This small molecule binds to this protein.
Small molecule (SMILES): CC(=O)N[C@@H]1[C@@H](O)[C@H](O)[C@@H](CO)O[C@H]1O

Sequence of chain 1.B:
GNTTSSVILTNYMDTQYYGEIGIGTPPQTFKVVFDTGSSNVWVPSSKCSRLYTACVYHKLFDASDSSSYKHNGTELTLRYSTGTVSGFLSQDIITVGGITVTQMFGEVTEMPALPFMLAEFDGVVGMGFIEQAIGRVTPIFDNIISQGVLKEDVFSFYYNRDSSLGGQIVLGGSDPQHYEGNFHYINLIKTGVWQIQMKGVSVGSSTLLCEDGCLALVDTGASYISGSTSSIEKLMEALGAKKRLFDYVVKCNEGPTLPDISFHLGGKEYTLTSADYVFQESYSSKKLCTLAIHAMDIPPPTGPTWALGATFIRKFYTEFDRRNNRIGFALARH

Binding-site contacts:
Ligand atom C5 contacts residue ASN75 of chain 1.B at 3.7 Å.
Ligand atom C8 contacts residue ASN75 of chain 1.B at 3.3 Å.
Ligand atom O6 contacts residue VAL140 of chain 1.B at 4.5 Å.
Ligand atom O7 contacts residue ASN75 of chain 1.B at 3.8 Å.
Ligand atom C8 contacts residue THR77 of chain 1.B at 4.0 Å.
Ligand atom N2 contacts residue ASN75 of chain 1.B at 3.0 Å (h-bond).
Ligand atom O6 contacts residue LEU92 of chain 1.B at 4.5 Å.
Ligand atom C2 contacts residue THR77 of chain 1.B at 3.9 Å.
Ligand atom N2 contacts residue THR77 of chain 1.B at 3.1 Å (h-bond).
Ligand atom C3 contacts residue THR77 of chain 1.B at 4.4 Å.
Ligand atom O5 contacts residue ASN75 of chain 1.B at 2.4 Å (h-bond).
Ligand atom C1 contacts residue ASN75 of chain 1.B at 1.4 Å.
Ligand atom O5 contacts residue LEU92 of chain 1.B at 4.4 Å.
Ligand atom C1 contacts residue THR77 of chain 1.B at 3.8 Å.
Ligand atom O5 contacts residue MET107 of chain 1.B at 4.0 Å.
Ligand atom C7 contacts residue ASN75 of chain 1.B at 3.6 Å.
Ligand atom C1 contacts residue LEU92 of chain 1.B at 4.4 Å (hydrophobic).
Ligand atom C2 contacts residue ASN75 of chain 1.B at 2.5 Å.
Ligand atom O6 contacts residue MET107 of chain 1.B at 4.4 Å.
Ligand atom C3 contacts residue ASN75 of chain 1.B at 3.9 Å.
Ligand atom C7 contacts residue THR77 of chain 1.B at 4.0 Å.
Ligand atom C4 contacts residue ASN75 of chain 1.B at 4.3 Å.